Sequence of chain 1.D:
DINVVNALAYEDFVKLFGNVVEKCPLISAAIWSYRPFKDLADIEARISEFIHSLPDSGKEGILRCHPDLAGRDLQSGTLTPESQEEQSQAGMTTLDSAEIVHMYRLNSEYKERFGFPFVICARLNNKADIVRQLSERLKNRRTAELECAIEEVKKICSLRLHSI

Binding-site contacts:
Ligand atom C5 contacts residue GLU87 of chain 1.D at 3.8 Å.
Ligand atom N1 contacts residue VAL120 of chain 1.D at 3.5 Å.
Ligand atom N3 contacts residue PRO68 of chain 1.D at 3.5 Å (h-bond).
Ligand atom N9 contacts residue ILE121 of chain 1.D at 2.8 Å (h-bond).
Ligand atom O5 contacts residue GLN88 of chain 1.D at 3.1 Å (h-bond).
Ligand atom C4 contacts residue GLN88 of chain 1.D at 4.0 Å.
Ligand atom C4 contacts residue ILE121 of chain 1.D at 4.0 Å (hydrophobic).
Ligand atom O8 contacts residue ALA123 of chain 1.D at 3.1 Å (h-bond).
Ligand atom O5 contacts residue SER84 of chain 1.D at 3.3 Å.
Ligand atom N9 contacts residue ALA123 of chain 1.D at 3.7 Å.
Ligand atom C5 contacts residue GLN88 of chain 1.D at 3.8 Å.
Ligand atom C2 contacts residue LEU70 of chain 1.D at 3.9 Å (hydrophobic).
Ligand atom C4 contacts residue LEU70 of chain 1.D at 3.7 Å (hydrophobic).
Ligand atom O5 contacts residue GLU87 of chain 1.D at 4.1 Å.
Ligand atom C2 contacts residue ILE121 of chain 1.D at 4.2 Å (hydrophobic).
Ligand atom N1 contacts residue PHE119 of chain 1.D at 3.6 Å (h-bond).
Ligand atom C2 contacts residue VAL120 of chain 1.D at 3.9 Å (hydrophobic).
Ligand atom O8 contacts residue ILE121 of chain 1.D at 3.4 Å (h-bond).
Ligand atom O2 contacts residue HIS67 of chain 1.D at 4.2 Å.
Ligand atom N1 contacts residue LEU70 of chain 1.D at 3.5 Å.
Ligand atom N9 contacts residue ILE157 of chain 1.D at 4.1 Å.
Ligand atom C2 contacts residue PHE119 of chain 1.D at 3.7 Å (hydrophobic).
Ligand atom N7 contacts residue ALA123 of chain 1.D at 4.2 Å.
Ligand atom C2 contacts residue PRO68 of chain 1.D at 3.5 Å (hydrophobic).
Ligand atom C5 contacts residue SER84 of chain 1.D at 4.0 Å.
Ligand atom N7 contacts residue GLU87 of chain 1.D at 2.7 Å (salt-bridge).
Ligand atom O2 contacts residue VAL120 of chain 1.D at 3.7 Å.
Ligand atom O8 contacts residue GLU87 of chain 1.D at 3.5 Å (salt-bridge).
Ligand atom C8 contacts residue ALA123 of chain 1.D at 3.6 Å (hydrophobic).
Ligand atom C8 contacts residue ILE121 of chain 1.D at 3.5 Å (hydrophobic).
Ligand atom C8 contacts residue ILE157 of chain 1.D at 3.9 Å (hydrophobic).
Ligand atom N1 contacts residue ILE121 of chain 1.D at 3.1 Å (h-bond).
Ligand atom N3 contacts residue GLN88 of chain 1.D at 4.0 Å.
Ligand atom N3 contacts residue LEU70 of chain 1.D at 4.1 Å.
Ligand atom O2 contacts residue PRO68 of chain 1.D at 2.8 Å (h-bond).
Ligand atom C8 contacts residue GLU87 of chain 1.D at 3.5 Å.
Ligand atom O8 contacts residue ILE157 of chain 1.D at 3.3 Å.
Ligand atom O5 contacts residue PRO68 of chain 1.D at 4.1 Å.
Ligand atom O2 contacts residue PHE119 of chain 1.D at 3.0 Å (h-bond).
Ligand atom O8 contacts residue CYS122 of chain 1.D at 4.0 Å.

This small molecule binds to this protein.
Small molecule (SMILES): NC(=O)NC1=NC(=O)NC1=O